Sequence of chain 1.B:
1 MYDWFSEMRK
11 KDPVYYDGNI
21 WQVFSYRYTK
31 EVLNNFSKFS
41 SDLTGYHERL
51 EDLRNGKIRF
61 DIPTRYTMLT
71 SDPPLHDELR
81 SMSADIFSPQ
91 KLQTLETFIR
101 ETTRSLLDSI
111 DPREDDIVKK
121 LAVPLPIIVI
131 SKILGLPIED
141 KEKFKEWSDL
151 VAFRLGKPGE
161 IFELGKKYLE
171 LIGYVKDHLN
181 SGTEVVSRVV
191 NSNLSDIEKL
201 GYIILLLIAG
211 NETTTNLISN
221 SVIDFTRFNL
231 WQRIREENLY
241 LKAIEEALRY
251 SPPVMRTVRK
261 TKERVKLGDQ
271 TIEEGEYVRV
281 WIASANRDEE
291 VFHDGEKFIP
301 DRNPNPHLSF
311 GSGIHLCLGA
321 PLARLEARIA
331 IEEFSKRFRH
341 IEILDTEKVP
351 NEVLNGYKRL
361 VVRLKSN

Binding-site contacts:
Ligand atom C6 contacts residue VAL254 of chain 1.B at 4.4 Å (hydrophobic).
Ligand atom C8 contacts residue LEU354 of chain 1.B at 4.4 Å (hydrophobic).
Ligand atom N3 contacts residue HEM1 of chain 1.H at 2.1 Å.
Ligand atom C8 contacts residue VAL353 of chain 1.B at 4.3 Å (hydrophobic).
Ligand atom C2 contacts residue ALA209 of chain 1.B at 3.1 Å (hydrophobic).
Ligand atom C11 contacts residue LEU354 of chain 1.B at 4.4 Å (hydrophobic).
Ligand atom C10 contacts residue LEU155 of chain 1.B at 3.9 Å (hydrophobic).
Ligand atom C5 contacts residue THR213 of chain 1.B at 4.0 Å.
Ligand atom N1 contacts residue THR213 of chain 1.B at 3.8 Å.
Ligand atom C8 contacts residue GLY156 of chain 1.B at 4.4 Å.
Ligand atom C10 contacts residue ALA152 of chain 1.B at 3.2 Å (hydrophobic).
Ligand atom C9 contacts residue LEU155 of chain 1.B at 3.9 Å (hydrophobic).
Ligand atom C8 contacts residue VAL254 of chain 1.B at 4.1 Å (hydrophobic).
Ligand atom C9 contacts residue ALA152 of chain 1.B at 3.8 Å (hydrophobic).
Ligand atom C2 contacts residue THR213 of chain 1.B at 3.8 Å.
Ligand atom C9 contacts residue GLY156 of chain 1.B at 3.6 Å.
Ligand atom N1 contacts residue HEM1 of chain 1.H at 4.2 Å.
Ligand atom N1 contacts residue ALA209 of chain 1.B at 2.6 Å (h-bond).
Ligand atom C4 contacts residue HEM1 of chain 1.H at 3.1 Å.
Ligand atom C10 contacts residue GLY156 of chain 1.B at 4.1 Å.
Ligand atom C11 contacts residue ALA152 of chain 1.B at 4.4 Å (hydrophobic).
Ligand atom C2 contacts residue GLY210 of chain 1.B at 3.9 Å.
Ligand atom N3 contacts residue THR213 of chain 1.B at 4.5 Å.
Ligand atom C9 contacts residue VAL353 of chain 1.B at 3.9 Å (hydrophobic).
Ligand atom C10 contacts residue LEU354 of chain 1.B at 3.9 Å (hydrophobic).
Ligand atom C2 contacts residue HEM1 of chain 1.H at 3.0 Å.
Ligand atom C11 contacts residue ALA209 of chain 1.B at 4.2 Å (hydrophobic).
Ligand atom C11 contacts residue THR213 of chain 1.B at 4.2 Å.
Ligand atom C7 contacts residue VAL254 of chain 1.B at 4.1 Å (hydrophobic).
Ligand atom C6 contacts residue THR213 of chain 1.B at 4.2 Å.
Ligand atom C11 contacts residue LEU155 of chain 1.B at 4.2 Å (hydrophobic).
Ligand atom C9 contacts residue LEU354 of chain 1.B at 3.9 Å (hydrophobic).
Ligand atom C5 contacts residue ALA209 of chain 1.B at 3.9 Å (hydrophobic).
Ligand atom N3 contacts residue ALA209 of chain 1.B at 4.3 Å.
Ligand atom C5 contacts residue HEM1 of chain 1.H at 4.2 Å.
Ligand atom N1 contacts residue GLY210 of chain 1.B at 4.2 Å.
Ligand atom C8 contacts residue LEU155 of chain 1.B at 4.3 Å (hydrophobic).

This protein binds this small molecule.
Small molecule (SMILES): c1ccc(-c2cnc[nH]2)cc1